Sequence of chain 2.A:
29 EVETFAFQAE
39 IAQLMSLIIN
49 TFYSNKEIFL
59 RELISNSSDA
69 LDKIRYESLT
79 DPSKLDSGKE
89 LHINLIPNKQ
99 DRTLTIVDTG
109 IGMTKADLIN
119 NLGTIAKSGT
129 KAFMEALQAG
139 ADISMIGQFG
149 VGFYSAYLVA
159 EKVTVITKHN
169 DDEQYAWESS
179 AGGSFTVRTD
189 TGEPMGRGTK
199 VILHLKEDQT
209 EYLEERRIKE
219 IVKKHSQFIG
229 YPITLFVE

A small-molecule ligand and the protein it binds are described below.
Small molecule (SMILES): COC(=O)c1c(C)n[nH]c1-c1ccco1

Binding-site contacts:
Ligand atom C5 contacts residue PHE151 of chain 2.A at 3.8 Å (hydrophobic).
Ligand atom O14 contacts residue LEU120 of chain 2.A at 3.9 Å.
Ligand atom O12 contacts residue PHE151 of chain 2.A at 3.5 Å.
Ligand atom C15 contacts residue VAL163 of chain 2.A at 3.8 Å (hydrophobic).
Ligand atom C15 contacts residue THR197 of chain 2.A at 3.9 Å.
Ligand atom C15 contacts residue VAL199 of chain 2.A at 3.9 Å (hydrophobic).
Ligand atom N7 contacts residue PHE151 of chain 2.A at 3.6 Å.
Ligand atom C10 contacts residue LEU120 of chain 2.A at 4.2 Å (hydrophobic).
Ligand atom C13 contacts residue TRP175 of chain 2.A at 3.1 Å (hydrophobic).
Ligand atom C5 contacts residue LEU120 of chain 2.A at 4.1 Å (hydrophobic).
Ligand atom C2 contacts residue GLY148 of chain 2.A at 3.6 Å.
Ligand atom C1 contacts residue LEU120 of chain 2.A at 4.1 Å (hydrophobic).
Ligand atom C1 contacts residue ALA124 of chain 2.A at 4.1 Å (hydrophobic).
Ligand atom N8 contacts residue ASN64 of chain 2.A at 4.0 Å.
Ligand atom C15 contacts residue PHE151 of chain 2.A at 3.8 Å (hydrophobic).
Ligand atom C13 contacts residue LEU116 of chain 2.A at 4.0 Å (hydrophobic).
Ligand atom C4 contacts residue LEU120 of chain 2.A at 3.8 Å (hydrophobic).
Ligand atom C9 contacts residue PHE151 of chain 2.A at 3.5 Å (hydrophobic).
Ligand atom O3 contacts residue GLY148 of chain 2.A at 4.1 Å.
Ligand atom N8 contacts residue PHE151 of chain 2.A at 3.9 Å.
Ligand atom C1 contacts residue TYR152 of chain 2.A at 3.5 Å (hydrophobic).
Ligand atom O12 contacts residue MET111 of chain 2.A at 4.3 Å.
Ligand atom C5 contacts residue TYR152 of chain 2.A at 3.7 Å (hydrophobic).
Ligand atom O14 contacts residue TYR152 of chain 2.A at 4.2 Å.
Ligand atom O3 contacts residue LEU120 of chain 2.A at 3.9 Å.
Ligand atom N7 contacts residue ASN64 of chain 2.A at 3.8 Å.
Ligand atom C9 contacts residue MET111 of chain 2.A at 4.1 Å (hydrophobic).
Ligand atom C6 contacts residue PHE151 of chain 2.A at 3.5 Å (hydrophobic).
Ligand atom C13 contacts residue VAL163 of chain 2.A at 3.9 Å (hydrophobic).
Ligand atom O12 contacts residue VAL163 of chain 2.A at 3.9 Å.
Ligand atom C10 contacts residue PHE151 of chain 2.A at 3.5 Å (hydrophobic).
Ligand atom C11 contacts residue LEU120 of chain 2.A at 3.9 Å (hydrophobic).
Ligand atom O14 contacts residue PHE151 of chain 2.A at 3.4 Å.
Ligand atom C13 contacts residue PHE151 of chain 2.A at 3.9 Å (hydrophobic).
Ligand atom C15 contacts residue MET111 of chain 2.A at 3.5 Å (hydrophobic).
Ligand atom C11 contacts residue PHE151 of chain 2.A at 3.5 Å (hydrophobic).
Ligand atom C6 contacts residue LEU120 of chain 2.A at 4.2 Å (hydrophobic).
Ligand atom O3 contacts residue PHE151 of chain 2.A at 4.1 Å.
Ligand atom C2 contacts residue LEU120 of chain 2.A at 4.2 Å (hydrophobic).
Ligand atom C4 contacts residue PHE151 of chain 2.A at 3.6 Å (hydrophobic).